Sequence of chain 12.B:
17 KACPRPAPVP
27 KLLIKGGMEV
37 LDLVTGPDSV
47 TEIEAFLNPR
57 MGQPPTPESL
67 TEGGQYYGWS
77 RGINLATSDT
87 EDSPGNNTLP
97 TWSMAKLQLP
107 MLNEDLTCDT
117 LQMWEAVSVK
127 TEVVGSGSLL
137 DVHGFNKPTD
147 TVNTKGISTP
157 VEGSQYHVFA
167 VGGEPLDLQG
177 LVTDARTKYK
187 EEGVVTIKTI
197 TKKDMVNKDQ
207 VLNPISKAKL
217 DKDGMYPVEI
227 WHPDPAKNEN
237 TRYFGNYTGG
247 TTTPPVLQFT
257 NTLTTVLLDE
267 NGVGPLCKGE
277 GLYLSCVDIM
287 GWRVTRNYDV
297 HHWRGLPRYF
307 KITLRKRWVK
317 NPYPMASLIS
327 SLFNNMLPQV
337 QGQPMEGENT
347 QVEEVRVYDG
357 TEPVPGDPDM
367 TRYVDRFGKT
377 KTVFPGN

A protein and the small-molecule ligand that binds it are described below.
Small molecule (SMILES): CC(=O)N[C@@H]1[C@@H](O[C@@H]2O[C@H](CO)[C@H](O)[C@H](O[C@]3(C(=O)O)C[C@H](O)[C@@H](NC(C)=O)[C@H]([C@H](O)[C@H](O)CO)O3)[C@H]2O)[C@H](O)[C@@H](CO[C@]2(C(=O)O)C[C@H](O)[C@@H](NC(C)=O)[C@H]([C@H](O)[C@H](O)CO)O2)O[C@H]1O

Sequence of chain 12.A:
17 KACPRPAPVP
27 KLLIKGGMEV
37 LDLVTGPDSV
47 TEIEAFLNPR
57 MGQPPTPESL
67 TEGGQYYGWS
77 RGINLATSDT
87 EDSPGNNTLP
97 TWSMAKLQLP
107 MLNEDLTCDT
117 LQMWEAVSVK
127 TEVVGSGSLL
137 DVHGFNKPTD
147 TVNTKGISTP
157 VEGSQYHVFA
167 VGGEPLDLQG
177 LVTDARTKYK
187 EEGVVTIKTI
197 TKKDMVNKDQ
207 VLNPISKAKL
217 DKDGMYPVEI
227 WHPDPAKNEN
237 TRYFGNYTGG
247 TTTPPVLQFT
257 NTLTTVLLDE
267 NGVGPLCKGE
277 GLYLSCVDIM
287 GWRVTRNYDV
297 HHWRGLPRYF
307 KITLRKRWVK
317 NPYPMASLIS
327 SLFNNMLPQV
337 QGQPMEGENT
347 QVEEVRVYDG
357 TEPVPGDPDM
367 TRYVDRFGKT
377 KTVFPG

Binding-site contacts:
Ligand atom O4 contacts residue VAL296 of chain 12.A at 3.9 Å.
Ligand atom C3 contacts residue GLY78 of chain 12.A at 4.0 Å.
Ligand atom C11 contacts residue ASP85 of chain 12.B at 4.0 Å.
Ligand atom O10 contacts residue THR291 of chain 12.A at 4.3 Å.
Ligand atom O4 contacts residue GLY78 of chain 12.A at 3.1 Å.
Ligand atom C4 contacts residue HIS298 of chain 12.A at 3.2 Å.
Ligand atom O1B contacts residue TYR72 of chain 12.A at 4.1 Å.
Ligand atom C1 contacts residue ARG77 of chain 12.A at 3.6 Å.
Ligand atom C3 contacts residue HIS298 of chain 12.A at 3.6 Å.
Ligand atom C4 contacts residue ASN93 of chain 12.A at 4.2 Å.
Ligand atom O8 contacts residue ARG77 of chain 12.A at 3.2 Å (salt-bridge).
Ligand atom C6 contacts residue TYR72 of chain 12.A at 4.0 Å (hydrophobic).
Ligand atom O1B contacts residue SER89 of chain 12.A at 3.1 Å (h-bond).
Ligand atom O1A contacts residue LYS186 of chain 12.A at 2.8 Å (salt-bridge).
Ligand atom O4 contacts residue ASN80 of chain 12.A at 4.3 Å.
Ligand atom O1A contacts residue ARG77 of chain 12.A at 3.2 Å (salt-bridge).
Ligand atom C4 contacts residue GLY78 of chain 12.A at 3.4 Å.
Ligand atom C6 contacts residue ASN93 of chain 12.A at 3.0 Å.
Ligand atom O1B contacts residue ARG77 of chain 12.A at 2.9 Å (salt-bridge).
Ligand atom O1A contacts residue TYR72 of chain 12.A at 3.5 Å.
Ligand atom N5 contacts residue TYR72 of chain 12.A at 3.4 Å (h-bond).
Ligand atom O3 contacts residue GLY78 of chain 12.A at 3.3 Å.
Ligand atom O1A contacts residue HIS298 of chain 12.A at 3.9 Å.
Ligand atom O1A contacts residue GLY78 of chain 12.A at 3.2 Å (h-bond).
Ligand atom C1 contacts residue LYS186 of chain 12.A at 3.9 Å.
Ligand atom C3 contacts residue GLY78 of chain 12.A at 3.6 Å.
Ligand atom C4 contacts residue TYR72 of chain 12.A at 3.8 Å (hydrophobic).
Ligand atom C1 contacts residue TYR72 of chain 12.A at 4.1 Å (hydrophobic).
Ligand atom C5 contacts residue TYR72 of chain 12.A at 3.9 Å (hydrophobic).
Ligand atom O4 contacts residue HIS298 of chain 12.A at 2.7 Å (h-bond).
Ligand atom C2 contacts residue GLY78 of chain 12.A at 3.9 Å.
Ligand atom O6 contacts residue ASN93 of chain 12.A at 3.0 Å (h-bond).
Ligand atom C1 contacts residue SER89 of chain 12.A at 3.5 Å.
Ligand atom C1 contacts residue GLY78 of chain 12.A at 3.7 Å.
Ligand atom O4 contacts residue ILE79 of chain 12.A at 4.0 Å.
Ligand atom O4 contacts residue THR291 of chain 12.A at 3.5 Å.
Ligand atom O1A contacts residue SER89 of chain 12.A at 3.1 Å (h-bond).
Ligand atom C3 contacts residue VAL296 of chain 12.A at 3.7 Å (hydrophobic).
Ligand atom C5 contacts residue ASN93 of chain 12.A at 3.6 Å.
Ligand atom O8 contacts residue TYR72 of chain 12.A at 4.3 Å.